A small-molecule ligand and the protein it binds are described below.
Small molecule (SMILES): O=C(O)CCC(=O)C(=O)O

Sequence of chain 1.B:
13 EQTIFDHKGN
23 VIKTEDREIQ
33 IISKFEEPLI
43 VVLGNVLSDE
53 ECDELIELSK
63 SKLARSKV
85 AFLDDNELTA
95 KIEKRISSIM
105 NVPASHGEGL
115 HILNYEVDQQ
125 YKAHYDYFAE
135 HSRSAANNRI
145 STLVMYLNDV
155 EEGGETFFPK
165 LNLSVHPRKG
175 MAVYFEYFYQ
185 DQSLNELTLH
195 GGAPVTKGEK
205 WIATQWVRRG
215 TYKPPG

Binding-site contacts:
Ligand atom C5 contacts residue ILE206 of chain 1.B at 4.1 Å (hydrophobic).
Ligand atom O4 contacts residue LYS204 of chain 1.B at 2.8 Å (salt-bridge).
Ligand atom C1 contacts residue HIS194 of chain 1.B at 4.1 Å.
Ligand atom C4 contacts residue GLY195 of chain 1.B at 4.0 Å.
Ligand atom O5 contacts residue TYR125 of chain 1.B at 4.0 Å.
Ligand atom C5 contacts residue GLY196 of chain 1.B at 3.7 Å.
Ligand atom O2 contacts residue ASP130 of chain 1.B at 2.9 Å (salt-bridge).
Ligand atom O5 contacts residue HIS128 of chain 1.B at 3.0 Å (h-bond).
Ligand atom C5 contacts residue LYS204 of chain 1.B at 3.2 Å.
Ligand atom C1 contacts residue TYR125 of chain 1.B at 3.9 Å (hydrophobic).
Ligand atom O1 contacts residue CO1 of chain 1.F at 3.8 Å.
Ligand atom O3 contacts residue LYS204 of chain 1.B at 2.9 Å (salt-bridge).
Ligand atom C3 contacts residue ILE206 of chain 1.B at 3.8 Å (hydrophobic).
Ligand atom O4 contacts residue THR160 of chain 1.B at 2.6 Å (h-bond).
Ligand atom O3 contacts residue GLY196 of chain 1.B at 3.9 Å.
Ligand atom O4 contacts residue GLY196 of chain 1.B at 3.8 Å.
Ligand atom C1 contacts residue ASP130 of chain 1.B at 4.1 Å.
Ligand atom O5 contacts residue CO1 of chain 1.F at 2.2 Å.
Ligand atom O3 contacts residue TYR119 of chain 1.B at 2.6 Å (h-bond).
Ligand atom O1 contacts residue THR208 of chain 1.B at 3.0 Å (h-bond).
Ligand atom C3 contacts residue VAL148 of chain 1.B at 3.9 Å (hydrophobic).
Ligand atom C1 contacts residue CO1 of chain 1.F at 2.6 Å.
Ligand atom O2 contacts residue CO1 of chain 1.F at 1.9 Å.
Ligand atom C1 contacts residue HIS128 of chain 1.B at 4.1 Å.
Ligand atom O2 contacts residue HIS194 of chain 1.B at 3.6 Å (h-bond).
Ligand atom C1 contacts residue TRP210 of chain 1.B at 3.9 Å (hydrophobic).
Ligand atom O2 contacts residue HIS128 of chain 1.B at 3.6 Å.
Ligand atom C2 contacts residue HIS128 of chain 1.B at 3.9 Å.
Ligand atom C2 contacts residue CO1 of chain 1.F at 2.7 Å.
Ligand atom C2 contacts residue HIS194 of chain 1.B at 3.8 Å.
Ligand atom O3 contacts residue ILE206 of chain 1.B at 3.5 Å.
Ligand atom O1 contacts residue TRP210 of chain 1.B at 3.4 Å.
Ligand atom C4 contacts residue TYR119 of chain 1.B at 4.0 Å (hydrophobic).
Ligand atom C5 contacts residue TYR119 of chain 1.B at 3.6 Å (hydrophobic).
Ligand atom C4 contacts residue GLY196 of chain 1.B at 4.0 Å.
Ligand atom O5 contacts residue HIS194 of chain 1.B at 2.9 Å.
Ligand atom C2 contacts residue TYR125 of chain 1.B at 3.9 Å (hydrophobic).
Ligand atom C5 contacts residue THR160 of chain 1.B at 3.7 Å.
Ligand atom O1 contacts residue VAL148 of chain 1.B at 4.1 Å.
Ligand atom O2 contacts residue TRP210 of chain 1.B at 3.1 Å (h-bond).